The small molecule below binds the protein below.
Small molecule (SMILES): O=c1ccn([C@@H]2O[C@H](CO[P](=O)(O)O[C@H]3[C@@H](O)[C@H](n4ccc(=O)[nH]c4=O)O[C@@H]3CO[P](=O)(O)O[C@H]3[C@@H](O)[C@H](n4ccc(=O)[nH]c4=O)O[C@@H]3CO[P](=O)(O)O[C@H]3[C@@H](O)[C@H](n4ccc(=O)[nH]c4=O)O[C@@H]3COP(=O)=O)[C@@H](O)[C@H]2O)c(=O)[nH]1

Binding-site contacts:
Ligand atom C2 contacts residue A1 of chain 45.B at 3.1 Å.
Ligand atom OP1 contacts residue MET14 of chain 45.A at 3.8 Å.
Ligand atom C6 contacts residue ARG19 of chain 45.A at 2.7 Å.
Ligand atom O3' contacts residue ARG19 of chain 45.A at 3.6 Å (salt-bridge).
Ligand atom OP1 contacts residue LYS18 of chain 45.A at 3.7 Å.
Ligand atom N1 contacts residue A3 of chain 45.B at 4.3 Å.
Ligand atom N3 contacts residue A3 of chain 45.B at 2.8 Å (h-bond).
Ligand atom O2 contacts residue A1 of chain 45.B at 2.7 Å (h-bond).
Ligand atom OP1 contacts residue ARG15 of chain 45.A at 2.5 Å.
Ligand atom C4 contacts residue A3 of chain 45.B at 3.6 Å.
Ligand atom N3 contacts residue A1 of chain 45.B at 2.7 Å (h-bond).
Ligand atom O5' contacts residue ARG15 of chain 45.A at 3.6 Å.
Ligand atom C4 contacts residue A1 of chain 45.B at 3.4 Å.
Ligand atom O3' contacts residue ARG15 of chain 45.A at 3.1 Å (salt-bridge).
Ligand atom C1' contacts residue ARG19 of chain 45.A at 4.3 Å.
Ligand atom C2 contacts residue A2 of chain 45.B at 3.9 Å.
Ligand atom C3' contacts residue ARG15 of chain 45.A at 3.8 Å.
Ligand atom C5' contacts residue ARG19 of chain 45.A at 3.2 Å.
Ligand atom C4 contacts residue ARG19 of chain 45.A at 3.9 Å.
Ligand atom O4 contacts residue A3 of chain 45.B at 2.8 Å (h-bond).
Ligand atom N3 contacts residue A2 of chain 45.B at 3.7 Å.
Ligand atom C3' contacts residue ARG19 of chain 45.A at 3.4 Å.
Ligand atom OP2 contacts residue ARG19 of chain 45.A at 2.1 Å (salt-bridge).
Ligand atom C4' contacts residue ARG19 of chain 45.A at 3.7 Å.
Ligand atom OP1 contacts residue ARG19 of chain 45.A at 4.1 Å.
Ligand atom C5' contacts residue ARG15 of chain 45.A at 2.5 Å.
Ligand atom C2' contacts residue ARG19 of chain 45.A at 3.6 Å.
Ligand atom O5' contacts residue ARG19 of chain 45.A at 2.1 Å (salt-bridge).
Ligand atom O4 contacts residue A1 of chain 45.B at 3.0 Å (h-bond).
Ligand atom C2 contacts residue A3 of chain 45.B at 3.5 Å.
Ligand atom O4' contacts residue ARG19 of chain 45.A at 3.9 Å.
Ligand atom OP2 contacts residue ARG15 of chain 45.A at 2.5 Å.
Ligand atom OP2 contacts residue ALA16 of chain 45.A at 4.1 Å.
Ligand atom O2 contacts residue A3 of chain 45.B at 3.2 Å.
Ligand atom O2 contacts residue A2 of chain 45.B at 3.7 Å.
Ligand atom N1 contacts residue ARG19 of chain 45.A at 3.9 Å.
Ligand atom C4' contacts residue ARG15 of chain 45.A at 3.3 Å.
Ligand atom P contacts residue ARG15 of chain 45.A at 3.1 Å.
Ligand atom P contacts residue ARG19 of chain 45.A at 2.8 Å.
Ligand atom C5 contacts residue ARG19 of chain 45.A at 2.9 Å.

Sequence of chain 45.A:
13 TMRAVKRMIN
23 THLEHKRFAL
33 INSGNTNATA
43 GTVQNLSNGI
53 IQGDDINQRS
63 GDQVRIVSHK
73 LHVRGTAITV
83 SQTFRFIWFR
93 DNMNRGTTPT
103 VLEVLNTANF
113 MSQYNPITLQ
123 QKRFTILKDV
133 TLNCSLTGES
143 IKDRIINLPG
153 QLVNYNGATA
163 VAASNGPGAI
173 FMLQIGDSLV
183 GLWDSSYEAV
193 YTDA